A small-molecule ligand and the protein it binds are described below.
Small molecule (SMILES): Cc1cc(CCCOc2c(C)cc(-c3noc(C(F)(F)F)n3)cc2C)on1

Binding-site contacts:
Ligand atom C3A contacts residue TYR144 of chain 1.A at 3.4 Å (hydrophobic).
Ligand atom N1A contacts residue TYR144 of chain 1.A at 3.1 Å.
Ligand atom F3 contacts residue TYR144 of chain 1.A at 2.9 Å.
Ligand atom F3 contacts residue ALA166 of chain 1.A at 2.8 Å.
Ligand atom F1 contacts residue TYR142 of chain 1.A at 3.6 Å.
Ligand atom CM3 contacts residue ASN212 of chain 1.A at 3.5 Å.
Ligand atom C4B contacts residue LEU181 of chain 1.A at 3.5 Å (hydrophobic).
Ligand atom N1A contacts residue LEU181 of chain 1.A at 3.7 Å.
Ligand atom O1 contacts residue MET214 of chain 1.A at 3.5 Å (h-bond).
Ligand atom C6B contacts residue LEU181 of chain 1.A at 3.4 Å (hydrophobic).
Ligand atom N3A contacts residue PHE179 of chain 1.A at 3.2 Å.
Ligand atom O1B contacts residue ILE98 of chain 1.A at 3.0 Å.
Ligand atom CM3 contacts residue TYR190 of chain 1.A at 3.5 Å (hydrophobic).
Ligand atom F1 contacts residue LEU217 of chain 1.A at 3.4 Å.
Ligand atom C2A contacts residue TYR144 of chain 1.A at 3.5 Å (hydrophobic).
Ligand atom CM6 contacts residue LEU184 of chain 1.A at 3.0 Å (hydrophobic).
Ligand atom F2 contacts residue TYR142 of chain 1.A at 3.6 Å.
Ligand atom C4 contacts residue TYR190 of chain 1.A at 3.4 Å (hydrophobic).
Ligand atom CM4 contacts residue PHE179 of chain 1.A at 3.8 Å (hydrophobic).
Ligand atom CM2 contacts residue ILE122 of chain 1.A at 3.5 Å (hydrophobic).
Ligand atom F3 contacts residue TYR142 of chain 1.A at 2.8 Å.
Ligand atom F2 contacts residue PHE179 of chain 1.A at 3.3 Å.
Ligand atom C3A contacts residue PHE179 of chain 1.A at 3.4 Å (hydrophobic).
Ligand atom CM4 contacts residue TYR142 of chain 1.A at 3.5 Å (hydrophobic).
Ligand atom C1B contacts residue ILE98 of chain 1.A at 3.6 Å (hydrophobic).
Ligand atom C1B contacts residue LEU181 of chain 1.A at 3.7 Å (hydrophobic).
Ligand atom F3 contacts residue SER167 of chain 1.A at 3.8 Å.
Ligand atom CM6 contacts residue TYR144 of chain 1.A at 3.3 Å (hydrophobic).
Ligand atom C2A contacts residue PHE179 of chain 1.A at 3.6 Å (hydrophobic).
Ligand atom CM6 contacts residue MET214 of chain 1.A at 3.5 Å (hydrophobic).
Ligand atom O1A contacts residue TYR144 of chain 1.A at 3.1 Å.
Ligand atom C5B contacts residue LEU181 of chain 1.A at 3.4 Å (hydrophobic).
Ligand atom N1A contacts residue PHE179 of chain 1.A at 3.7 Å.
Ligand atom C5 contacts residue MET214 of chain 1.A at 3.5 Å (hydrophobic).
Ligand atom C5B contacts residue TYR144 of chain 1.A at 3.5 Å (hydrophobic).
Ligand atom N3A contacts residue TYR144 of chain 1.A at 3.7 Å.
Ligand atom C1C contacts residue MET214 of chain 1.A at 3.5 Å (hydrophobic).
Ligand atom F1 contacts residue PHE179 of chain 1.A at 3.8 Å.
Ligand atom F3 contacts residue MET143 of chain 1.A at 3.3 Å.
Ligand atom F2 contacts residue VAL168 of chain 1.A at 2.6 Å.

Sequence of chain 1.C:
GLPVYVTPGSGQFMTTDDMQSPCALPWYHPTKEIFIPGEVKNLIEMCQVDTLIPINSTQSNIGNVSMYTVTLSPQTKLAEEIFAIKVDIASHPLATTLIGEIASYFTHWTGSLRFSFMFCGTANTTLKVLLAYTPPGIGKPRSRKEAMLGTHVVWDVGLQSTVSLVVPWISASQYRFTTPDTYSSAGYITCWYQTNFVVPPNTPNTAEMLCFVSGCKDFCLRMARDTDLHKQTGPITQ

Sequence of chain 1.A:
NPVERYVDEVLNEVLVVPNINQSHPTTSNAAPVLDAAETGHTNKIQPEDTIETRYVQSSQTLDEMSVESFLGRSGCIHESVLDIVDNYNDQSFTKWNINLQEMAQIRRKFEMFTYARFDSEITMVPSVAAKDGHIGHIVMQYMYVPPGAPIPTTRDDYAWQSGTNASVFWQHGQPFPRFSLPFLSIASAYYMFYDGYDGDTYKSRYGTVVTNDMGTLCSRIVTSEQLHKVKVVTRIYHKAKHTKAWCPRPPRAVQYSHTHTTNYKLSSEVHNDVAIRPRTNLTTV